The protein below binds the small molecule below.
Small molecule (SMILES): N[C@@H](CCC(=O)O)C(=O)O

Binding-site contacts:
Ligand atom N contacts residue ASP216 of chain 1.E at 2.6 Å (salt-bridge).
Ligand atom N contacts residue ASP189 of chain 1.E at 3.5 Å (salt-bridge).
Ligand atom CD contacts residue TRP223 of chain 1.E at 3.8 Å (hydrophobic).
Ligand atom N contacts residue NA1 of chain 1.EA at 4.0 Å.
Ligand atom OE2 contacts residue LYS222 of chain 1.E at 4.0 Å.
Ligand atom O contacts residue GLU217 of chain 1.E at 3.1 Å (salt-bridge).
Ligand atom OE2 contacts residue TRP223 of chain 1.E at 3.0 Å (h-bond).
Ligand atom CG contacts residue TRP223 of chain 1.E at 4.2 Å (hydrophobic).
Ligand atom O contacts residue NA1 of chain 1.EA at 2.9 Å (h-bond).
Ligand atom O contacts residue ASP216 of chain 1.E at 3.4 Å (salt-bridge).
Ligand atom O contacts residue EDO1 of chain 1.FA at 4.0 Å.
Ligand atom C contacts residue ASP216 of chain 1.E at 3.9 Å.
Ligand atom N contacts residue ASP191 of chain 1.E at 4.0 Å.
Ligand atom CD contacts residue PHE130 of chain 1.E at 3.9 Å (hydrophobic).
Ligand atom OE1 contacts residue PHE130 of chain 1.E at 3.3 Å.
Ligand atom C contacts residue NA1 of chain 1.EA at 4.1 Å.
Ligand atom CG contacts residue GLU217 of chain 1.E at 3.4 Å.
Ligand atom CA contacts residue ASP189 of chain 1.E at 4.4 Å.
Ligand atom C contacts residue GLU217 of chain 1.E at 3.7 Å.
Ligand atom CA contacts residue GLU217 of chain 1.E at 3.6 Å.
Ligand atom CA contacts residue ASP216 of chain 1.E at 3.6 Å.
Ligand atom CB contacts residue PHE130 of chain 1.E at 4.4 Å (hydrophobic).
Ligand atom N contacts residue GLU217 of chain 1.E at 2.7 Å (salt-bridge).
Ligand atom CB contacts residue GLU217 of chain 1.E at 4.1 Å.

Sequence of chain 1.E:
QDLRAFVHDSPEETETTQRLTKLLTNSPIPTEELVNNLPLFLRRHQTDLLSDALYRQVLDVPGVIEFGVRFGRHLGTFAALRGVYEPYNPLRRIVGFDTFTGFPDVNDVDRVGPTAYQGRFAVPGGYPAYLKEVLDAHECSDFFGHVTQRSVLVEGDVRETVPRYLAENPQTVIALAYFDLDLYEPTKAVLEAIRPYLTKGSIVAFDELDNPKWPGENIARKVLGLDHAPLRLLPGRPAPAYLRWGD